Sequence of chain 1.J:
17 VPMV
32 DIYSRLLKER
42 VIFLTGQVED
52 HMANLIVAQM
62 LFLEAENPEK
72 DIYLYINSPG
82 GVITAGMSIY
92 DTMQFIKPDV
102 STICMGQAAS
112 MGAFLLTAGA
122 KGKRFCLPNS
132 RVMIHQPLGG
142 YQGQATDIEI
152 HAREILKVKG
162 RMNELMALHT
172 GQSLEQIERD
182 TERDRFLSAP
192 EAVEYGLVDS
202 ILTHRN

Sequence of chain 1.K:
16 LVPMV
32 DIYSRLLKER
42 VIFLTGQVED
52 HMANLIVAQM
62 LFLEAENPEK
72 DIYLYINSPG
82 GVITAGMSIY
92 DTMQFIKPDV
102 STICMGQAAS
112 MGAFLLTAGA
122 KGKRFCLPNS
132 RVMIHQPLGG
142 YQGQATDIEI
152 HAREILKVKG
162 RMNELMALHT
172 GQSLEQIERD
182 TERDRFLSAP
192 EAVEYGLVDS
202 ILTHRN

The protein below binds the small molecule below.
Small molecule (SMILES): CC(C)(C(=O)NCCSc1ccccc1Cl)S(=O)(=O)c1ccc(C(F)(F)F)cn1

Binding-site contacts:
Ligand atom OAK contacts residue ARG206 of chain 1.J at 2.3 Å (salt-bridge).
Ligand atom CAH contacts residue ILE104 of chain 1.J at 3.9 Å (hydrophobic).
Ligand atom CLB contacts residue ARG36 of chain 1.J at 3.5 Å.
Ligand atom NAI contacts residue ARG206 of chain 1.J at 4.0 Å.
Ligand atom CAX contacts residue ALA66 of chain 1.K at 3.5 Å (hydrophobic).
Ligand atom CAN contacts residue ILE104 of chain 1.J at 4.0 Å (hydrophobic).
Ligand atom SAL contacts residue ARG206 of chain 1.J at 3.5 Å (salt-bridge).
Ligand atom CAZ contacts residue ALA66 of chain 1.K at 3.1 Å (hydrophobic).
Ligand atom CAP contacts residue TYR74 of chain 1.J at 3.4 Å (hydrophobic).
Ligand atom CAC contacts residue PHE126 of chain 1.J at 4.0 Å (hydrophobic).
Ligand atom OAR contacts residue VAL42 of chain 1.J at 3.8 Å.
Ligand atom CBA contacts residue ARG36 of chain 1.J at 3.2 Å.
Ligand atom FAB contacts residue PHE126 of chain 1.J at 2.9 Å.
Ligand atom CAT contacts residue GLU40 of chain 1.J at 3.5 Å.
Ligand atom CBA contacts residue ALA66 of chain 1.K at 3.4 Å (hydrophobic).
Ligand atom CAW contacts residue GLU40 of chain 1.J at 3.1 Å.
Ligand atom SAV contacts residue ALA66 of chain 1.K at 3.9 Å.
Ligand atom CAT contacts residue VAL42 of chain 1.J at 3.6 Å (hydrophobic).
Ligand atom CBB contacts residue ARG36 of chain 1.J at 4.0 Å.
Ligand atom CLB contacts residue LEU37 of chain 1.J at 3.4 Å.
Ligand atom OAM contacts residue ARG206 of chain 1.J at 3.3 Å (salt-bridge).
Ligand atom CAN contacts residue TYR74 of chain 1.J at 3.4 Å (hydrophobic).
Ligand atom CAZ contacts residue GLU40 of chain 1.J at 3.4 Å.
Ligand atom CAN contacts residue TYR76 of chain 1.J at 3.4 Å (hydrophobic).
Ligand atom CBB contacts residue GLU40 of chain 1.J at 3.5 Å.
Ligand atom CAY contacts residue ALA66 of chain 1.K at 3.2 Å (hydrophobic).
Ligand atom CAQ contacts residue VAL42 of chain 1.J at 3.6 Å (hydrophobic).
Ligand atom CBA contacts residue GLU40 of chain 1.J at 3.4 Å.
Ligand atom FAB contacts residue LEU203 of chain 1.J at 4.0 Å.
Ligand atom SAV contacts residue LEU62 of chain 1.K at 3.5 Å (h-bond).
Ligand atom CAX contacts residue GLU40 of chain 1.J at 2.9 Å.
Ligand atom SAV contacts residue LEU37 of chain 1.J at 3.5 Å.
Ligand atom NAS contacts residue VAL42 of chain 1.J at 3.5 Å.
Ligand atom CAW contacts residue ALA66 of chain 1.K at 3.6 Å (hydrophobic).
Ligand atom OAM contacts residue TYR76 of chain 1.J at 3.2 Å (h-bond).
Ligand atom OAR contacts residue TYR76 of chain 1.J at 3.5 Å (h-bond).
Ligand atom CBB contacts residue ALA66 of chain 1.K at 3.2 Å (hydrophobic).
Ligand atom CAY contacts residue GLU40 of chain 1.J at 3.0 Å.
Ligand atom OAM contacts residue PHE96 of chain 1.K at 3.9 Å.
Ligand atom CLB contacts residue PHE63 of chain 1.K at 3.5 Å.